Sequence of chain 1.B:
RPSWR

Binding-site contacts:
Ligand atom C18 contacts residue PRO172 of chain 1.A at 4.0 Å (hydrophobic).
Ligand atom C21 contacts residue ILE224 of chain 1.A at 3.9 Å (hydrophobic).
Ligand atom C12 contacts residue 0AW1 of chain 1.E at 3.8 Å.
Ligand atom C25 contacts residue ASN47 of chain 1.A at 3.7 Å.
Ligand atom N01 contacts residue PRO172 of chain 1.A at 3.7 Å.
Ligand atom C20 contacts residue ASP220 of chain 1.A at 3.7 Å.
Ligand atom C09 contacts residue CSO43 of chain 1.A at 3.9 Å.
Ligand atom C19 contacts residue PRO172 of chain 1.A at 3.7 Å (hydrophobic).
Ligand atom O22 contacts residue PRO172 of chain 1.A at 4.0 Å.
Ligand atom C21 contacts residue LEU223 of chain 1.A at 3.9 Å (hydrophobic).
Ligand atom O26 contacts residue 0AW1 of chain 1.E at 3.6 Å.
Ligand atom C21 contacts residue TRP13 of chain 1.B at 3.8 Å (hydrophobic).
Ligand atom O22 contacts residue TRP13 of chain 1.B at 3.0 Å.
Ligand atom C19 contacts residue 0AW1 of chain 1.E at 3.7 Å.
Ligand atom C14 contacts residue CSO43 of chain 1.A at 4.1 Å.
Ligand atom O26 contacts residue CSO43 of chain 1.A at 3.3 Å (h-bond).
Ligand atom C20 contacts residue PRO172 of chain 1.A at 4.1 Å (hydrophobic).
Ligand atom C17 contacts residue 0AW1 of chain 1.E at 3.5 Å.
Ligand atom C20 contacts residue 0AW1 of chain 1.E at 3.5 Å.
Ligand atom C25 contacts residue 0AW1 of chain 1.E at 3.9 Å.
Ligand atom C23 contacts residue 0AW1 of chain 1.E at 3.8 Å.
Ligand atom C11 contacts residue 0AW1 of chain 1.E at 3.6 Å.
Ligand atom C18 contacts residue 0AW1 of chain 1.E at 3.5 Å.
Ligand atom C24 contacts residue 0AW1 of chain 1.E at 3.8 Å.
Ligand atom C23 contacts residue TRP13 of chain 1.B at 3.8 Å (hydrophobic).
Ligand atom C25 contacts residue ILE173 of chain 1.A at 3.8 Å (hydrophobic).
Ligand atom N03 contacts residue ASN171 of chain 1.A at 3.9 Å.
Ligand atom C14 contacts residue 0AW1 of chain 1.E at 3.7 Å.
Ligand atom C23 contacts residue PRO172 of chain 1.A at 3.7 Å (hydrophobic).
Ligand atom C07 contacts residue CSO43 of chain 1.A at 4.1 Å.
Ligand atom C16 contacts residue ASN47 of chain 1.A at 4.1 Å.
Ligand atom C21 contacts residue ASP220 of chain 1.A at 3.8 Å.
Ligand atom C16 contacts residue 0AW1 of chain 1.E at 3.4 Å.
Ligand atom C24 contacts residue TRP13 of chain 1.B at 4.0 Å (hydrophobic).
Ligand atom N15 contacts residue 0AW1 of chain 1.E at 3.8 Å.
Ligand atom O26 contacts residue ASN47 of chain 1.A at 3.2 Å (h-bond).
Ligand atom C24 contacts residue PRO172 of chain 1.A at 4.0 Å (hydrophobic).
Ligand atom C24 contacts residue ILE173 of chain 1.A at 4.0 Å (hydrophobic).
Ligand atom C08 contacts residue CSO43 of chain 1.A at 3.8 Å.
Ligand atom O22 contacts residue ILE224 of chain 1.A at 3.5 Å.

Sequence of chain 1.A:
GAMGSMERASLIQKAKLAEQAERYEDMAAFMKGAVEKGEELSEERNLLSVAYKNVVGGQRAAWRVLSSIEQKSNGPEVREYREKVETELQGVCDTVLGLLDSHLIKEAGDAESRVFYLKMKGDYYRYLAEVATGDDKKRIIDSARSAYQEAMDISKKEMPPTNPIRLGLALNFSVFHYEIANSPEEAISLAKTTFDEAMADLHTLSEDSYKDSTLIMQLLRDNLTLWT

The protein below binds the small molecule below.
Small molecule (SMILES): [H]/N=C(\N)c1cc(-c2ccccc2)c(CNC(=O)c2ccc3c(c2)CCO3)s1